A small-molecule ligand and the protein it binds are described below.
Small molecule (SMILES): CCCCCCCCCC(=O)SCCNC(=O)CCNC(=O)[C@H](O)C(C)(C)COP(=O)(O)OP(=O)(O)OC[C@H]1O[C@@H](n2cnc3c(N)ncnc32)[C@H](O)[C@@H]1OP(=O)(O)O

Sequence of chain 1.B:
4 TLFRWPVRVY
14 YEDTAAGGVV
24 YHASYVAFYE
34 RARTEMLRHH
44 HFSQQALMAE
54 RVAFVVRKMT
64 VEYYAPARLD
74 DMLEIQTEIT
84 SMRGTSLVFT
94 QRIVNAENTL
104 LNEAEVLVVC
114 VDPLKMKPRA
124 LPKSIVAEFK

Binding-site contacts:
Ligand atom OAL contacts residue TYR24 of chain 1.B at 3.6 Å.
Ligand atom CCE contacts residue PRO116 of chain 1.C at 3.5 Å (hydrophobic).
Ligand atom CCG contacts residue MET119 of chain 1.C at 3.3 Å (hydrophobic).
Ligand atom CCD contacts residue ALA19 of chain 1.B at 3.7 Å (hydrophobic).
Ligand atom CCA contacts residue TYR14 of chain 1.D at 3.5 Å (hydrophobic).
Ligand atom OBY contacts residue SER89 of chain 1.C at 3.4 Å (h-bond).
Ligand atom CCD contacts residue MET51 of chain 1.C at 3.6 Å (hydrophobic).
Ligand atom OAO contacts residue TYR67 of chain 1.B at 3.6 Å.
Ligand atom N7 contacts residue ARG60 of chain 1.C at 3.4 Å (salt-bridge).
Ligand atom CAC contacts residue TYR66 of chain 1.B at 3.5 Å (hydrophobic).
Ligand atom NAF contacts residue VAL59 of chain 1.C at 3.0 Å (h-bond).
Ligand atom C4' contacts residue THR88 of chain 1.C at 3.5 Å.
Ligand atom O3' contacts residue SER89 of chain 1.C at 3.4 Å (h-bond).
Ligand atom OAL contacts residue HIS25 of chain 1.B at 2.8 Å (h-bond).
Ligand atom OBY contacts residue THR88 of chain 1.C at 2.6 Å (h-bond).
Ligand atom SAI contacts residue VAL59 of chain 1.C at 3.6 Å.
Ligand atom PBV contacts residue THR88 of chain 1.C at 3.5 Å.
Ligand atom CAD contacts residue VAL59 of chain 1.C at 3.5 Å (hydrophobic).
Ligand atom OAO contacts residue PRO69 of chain 1.B at 3.6 Å.
Ligand atom C4 contacts residue LEU110 of chain 1.C at 3.5 Å (hydrophobic).
Ligand atom OAU contacts residue ARG60 of chain 1.C at 3.5 Å.
Ligand atom CCE contacts residue ALA56 of chain 1.C at 3.7 Å (hydrophobic).
Ligand atom CCG contacts residue VAL58 of chain 1.C at 3.6 Å (hydrophobic).
Ligand atom N3 contacts residue LEU110 of chain 1.C at 3.5 Å.
Ligand atom NAB contacts residue TYR67 of chain 1.B at 3.2 Å (h-bond).
Ligand atom CAH contacts residue VAL23 of chain 1.B at 3.4 Å (hydrophobic).
Ligand atom OBY contacts residue GLY87 of chain 1.C at 3.1 Å (h-bond).
Ligand atom NAB contacts residue TYR66 of chain 1.B at 3.0 Å (h-bond).
Ligand atom OBX contacts residue THR88 of chain 1.C at 3.1 Å (h-bond).
Ligand atom OAU contacts residue TYR67 of chain 1.B at 2.9 Å (h-bond).
Ligand atom CAN contacts residue TYR67 of chain 1.B at 3.1 Å (hydrophobic).
Ligand atom CAA contacts residue TYR67 of chain 1.B at 3.1 Å (hydrophobic).
Ligand atom NAB contacts residue ALA68 of chain 1.B at 3.6 Å.
Ligand atom CAG contacts residue TYR66 of chain 1.B at 3.6 Å (hydrophobic).
Ligand atom CAS contacts residue MET119 of chain 1.C at 3.3 Å (hydrophobic).
Ligand atom CCF contacts residue GLY20 of chain 1.B at 3.7 Å.
Ligand atom OBY contacts residue ARG86 of chain 1.C at 2.9 Å.
Ligand atom CAC contacts residue ALA68 of chain 1.B at 3.6 Å (hydrophobic).
Ligand atom OAU contacts residue TYR66 of chain 1.B at 3.4 Å (h-bond).
Ligand atom OAO contacts residue MET119 of chain 1.C at 3.1 Å.

Sequence of chain 1.D:
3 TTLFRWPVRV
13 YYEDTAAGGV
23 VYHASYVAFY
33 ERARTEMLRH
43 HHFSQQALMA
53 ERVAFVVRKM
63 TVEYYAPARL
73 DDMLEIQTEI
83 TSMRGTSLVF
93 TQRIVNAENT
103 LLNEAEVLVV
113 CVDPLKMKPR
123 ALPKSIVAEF

Sequence of chain 1.C:
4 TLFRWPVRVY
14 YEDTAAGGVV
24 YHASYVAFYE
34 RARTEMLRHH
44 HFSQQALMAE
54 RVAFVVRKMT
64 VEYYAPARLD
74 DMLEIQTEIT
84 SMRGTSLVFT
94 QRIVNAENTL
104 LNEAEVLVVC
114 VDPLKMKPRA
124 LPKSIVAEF